The small molecule below binds the protein below.
Small molecule (SMILES): CC(=O)N[C@@H]1[C@@H](O)[C@H](O)[C@@H](CO)O[C@H]1O

Sequence of chain 1.D:
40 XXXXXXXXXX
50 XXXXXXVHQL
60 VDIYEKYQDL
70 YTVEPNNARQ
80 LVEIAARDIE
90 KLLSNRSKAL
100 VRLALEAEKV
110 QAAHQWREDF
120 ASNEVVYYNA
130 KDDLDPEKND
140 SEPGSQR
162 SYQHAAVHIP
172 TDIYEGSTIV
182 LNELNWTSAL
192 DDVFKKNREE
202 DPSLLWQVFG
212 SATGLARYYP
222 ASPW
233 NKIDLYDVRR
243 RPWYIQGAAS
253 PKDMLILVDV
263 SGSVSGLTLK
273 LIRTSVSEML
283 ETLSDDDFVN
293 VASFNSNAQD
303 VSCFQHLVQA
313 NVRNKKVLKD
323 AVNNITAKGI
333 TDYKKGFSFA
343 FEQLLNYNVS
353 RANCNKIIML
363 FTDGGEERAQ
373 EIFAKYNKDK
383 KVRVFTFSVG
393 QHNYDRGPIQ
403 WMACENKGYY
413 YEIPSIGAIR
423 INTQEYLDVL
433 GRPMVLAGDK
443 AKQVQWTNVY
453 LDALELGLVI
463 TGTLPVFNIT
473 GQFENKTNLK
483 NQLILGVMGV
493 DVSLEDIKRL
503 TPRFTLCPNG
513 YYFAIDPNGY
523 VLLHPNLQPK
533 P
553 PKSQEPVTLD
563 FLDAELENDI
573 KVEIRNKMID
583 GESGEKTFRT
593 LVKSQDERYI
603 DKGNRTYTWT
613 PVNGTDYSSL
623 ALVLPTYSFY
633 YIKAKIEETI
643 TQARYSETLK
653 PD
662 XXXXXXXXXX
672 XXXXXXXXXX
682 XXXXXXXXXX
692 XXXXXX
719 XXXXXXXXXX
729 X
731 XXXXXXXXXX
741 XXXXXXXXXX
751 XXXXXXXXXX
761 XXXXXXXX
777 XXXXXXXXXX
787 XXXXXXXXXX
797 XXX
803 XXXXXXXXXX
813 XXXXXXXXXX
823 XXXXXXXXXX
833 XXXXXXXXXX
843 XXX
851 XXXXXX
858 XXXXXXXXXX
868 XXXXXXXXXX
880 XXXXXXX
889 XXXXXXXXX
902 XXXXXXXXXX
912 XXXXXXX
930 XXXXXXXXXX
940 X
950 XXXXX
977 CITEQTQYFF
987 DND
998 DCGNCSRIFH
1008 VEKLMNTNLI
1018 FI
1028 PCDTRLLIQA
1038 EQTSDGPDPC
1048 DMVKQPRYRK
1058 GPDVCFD

Binding-site contacts:
Ligand atom C5 contacts residue ASN350 of chain 1.D at 4.2 Å.
Ligand atom O7 contacts residue ASN350 of chain 1.D at 3.1 Å (h-bond).
Ligand atom C1 contacts residue ASN350 of chain 1.D at 3.3 Å.
Ligand atom C2 contacts residue ASN350 of chain 1.D at 4.3 Å.
Ligand atom O5 contacts residue ASN350 of chain 1.D at 3.5 Å (h-bond).
Ligand atom C7 contacts residue ASN350 of chain 1.D at 3.7 Å.
Ligand atom N2 contacts residue ASN350 of chain 1.D at 4.3 Å.